A small-molecule ligand and the protein it binds are described below.
Small molecule (SMILES): Nc1ncnc2c1ncn2[C@@H]1O[C@H](CO[P](=O)(O)OS(=O)(=O)O)[C@@H](O)[C@H]1O

Binding-site contacts:
Ligand atom O2A contacts residue ILE108 of chain 1.A at 2.8 Å (h-bond).
Ligand atom C2 contacts residue ARG82 of chain 1.A at 3.7 Å.
Ligand atom C4 contacts residue PHE77 of chain 1.A at 3.5 Å (hydrophobic).
Ligand atom O2B contacts residue ARG68 of chain 1.A at 2.9 Å (salt-bridge).
Ligand atom N3 contacts residue ILE108 of chain 1.A at 3.6 Å.
Ligand atom N1 contacts residue THR162 of chain 1.A at 3.5 Å (h-bond).
Ligand atom O5' contacts residue ARG68 of chain 1.A at 3.5 Å (salt-bridge).
Ligand atom O4' contacts residue PHE77 of chain 1.A at 3.3 Å.
Ligand atom O3B contacts residue SER109 of chain 1.A at 2.8 Å (h-bond).
Ligand atom O1A contacts residue PHE107 of chain 1.A at 3.3 Å.
Ligand atom C2 contacts residue ILE108 of chain 1.A at 3.5 Å (hydrophobic).
Ligand atom O5' contacts residue PHE77 of chain 1.A at 3.6 Å.
Ligand atom O3B contacts residue ILE108 of chain 1.A at 3.5 Å (h-bond).
Ligand atom C5' contacts residue ILE108 of chain 1.A at 3.7 Å (hydrophobic).
Ligand atom C2 contacts residue PHE161 of chain 1.A at 3.8 Å (hydrophobic).
Ligand atom PA contacts residue ARG68 of chain 1.A at 3.7 Å.
Ligand atom O2B contacts residue ARG82 of chain 1.A at 3.6 Å.
Ligand atom N6 contacts residue GLY160 of chain 1.A at 3.3 Å (h-bond).
Ligand atom C2 contacts residue THR162 of chain 1.A at 3.5 Å.
Ligand atom N3 contacts residue PHE161 of chain 1.A at 3.7 Å.
Ligand atom C5 contacts residue PHE161 of chain 1.A at 3.7 Å (hydrophobic).
Ligand atom O3B contacts residue PHE107 of chain 1.A at 3.7 Å.
Ligand atom N1 contacts residue PHE161 of chain 1.A at 3.5 Å.
Ligand atom O1A contacts residue ASN85 of chain 1.A at 2.9 Å (h-bond).
Ligand atom N9 contacts residue PHE77 of chain 1.A at 3.5 Å.
Ligand atom C5 contacts residue PHE77 of chain 1.A at 3.6 Å (hydrophobic).
Ligand atom O2' contacts residue LEU149 of chain 1.A at 3.1 Å.
Ligand atom N1 contacts residue ARG82 of chain 1.A at 3.1 Å (salt-bridge).
Ligand atom O1B contacts residue PRO110 of chain 1.A at 3.2 Å.
Ligand atom N1 contacts residue GLY160 of chain 1.A at 3.8 Å.
Ligand atom O2A contacts residue PHE107 of chain 1.A at 3.2 Å.
Ligand atom O1A contacts residue ARG68 of chain 1.A at 2.8 Å (salt-bridge).
Ligand atom N6 contacts residue PHE161 of chain 1.A at 3.6 Å.
Ligand atom C6 contacts residue PHE77 of chain 1.A at 3.7 Å (hydrophobic).
Ligand atom C8 contacts residue PHE77 of chain 1.A at 3.4 Å (hydrophobic).
Ligand atom N7 contacts residue PHE77 of chain 1.A at 3.4 Å.
Ligand atom C6 contacts residue PHE161 of chain 1.A at 3.5 Å (hydrophobic).
Ligand atom N6 contacts residue LYS159 of chain 1.A at 3.5 Å (salt-bridge).
Ligand atom O2B contacts residue ASN85 of chain 1.A at 2.9 Å (h-bond).
Ligand atom O1B contacts residue ARG82 of chain 1.A at 2.8 Å (salt-bridge).

Sequence of chain 1.A:
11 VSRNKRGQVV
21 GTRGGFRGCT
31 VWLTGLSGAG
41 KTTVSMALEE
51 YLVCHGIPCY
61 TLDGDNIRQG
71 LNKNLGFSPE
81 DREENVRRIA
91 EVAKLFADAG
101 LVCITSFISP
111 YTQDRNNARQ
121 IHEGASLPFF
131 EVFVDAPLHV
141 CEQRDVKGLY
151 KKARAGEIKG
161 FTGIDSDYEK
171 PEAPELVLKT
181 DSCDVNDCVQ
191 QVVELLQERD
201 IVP